Sequence of chain 1.C:
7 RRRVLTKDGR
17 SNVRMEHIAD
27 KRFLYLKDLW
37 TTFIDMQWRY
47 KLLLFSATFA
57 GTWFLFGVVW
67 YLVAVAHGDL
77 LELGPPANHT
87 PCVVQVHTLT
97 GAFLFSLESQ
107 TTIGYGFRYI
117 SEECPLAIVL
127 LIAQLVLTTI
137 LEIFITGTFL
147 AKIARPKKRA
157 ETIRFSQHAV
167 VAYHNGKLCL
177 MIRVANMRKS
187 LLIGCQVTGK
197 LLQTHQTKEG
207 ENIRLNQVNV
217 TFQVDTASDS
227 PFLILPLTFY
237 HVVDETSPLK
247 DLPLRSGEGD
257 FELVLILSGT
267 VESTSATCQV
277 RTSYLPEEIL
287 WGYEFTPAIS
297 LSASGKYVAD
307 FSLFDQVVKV

Binding-site contacts:
Ligand atom C6 contacts residue GLN43 of chain 1.C at 4.2 Å.
Ligand atom O51 contacts residue ARG151 of chain 1.C at 2.4 Å (salt-bridge).
Ligand atom O52 contacts residue LYS153 of chain 1.C at 4.1 Å.
Ligand atom O12 contacts residue ARG45 of chain 1.C at 2.8 Å (salt-bridge).
Ligand atom O1 contacts residue GLN43 of chain 1.C at 3.6 Å.
Ligand atom O6 contacts residue MET42 of chain 1.C at 4.1 Å.
Ligand atom O41 contacts residue ARG16 of chain 1.C at 4.2 Å.
Ligand atom O1B contacts residue TRP44 of chain 1.C at 3.7 Å.
Ligand atom P4 contacts residue ARG16 of chain 1.C at 3.2 Å.
Ligand atom O53 contacts residue ARG151 of chain 1.C at 3.1 Å (salt-bridge).
Ligand atom O6 contacts residue TRP44 of chain 1.C at 3.3 Å (h-bond).
Ligand atom O43 contacts residue ARG16 of chain 1.C at 2.9 Å (salt-bridge).
Ligand atom P1 contacts residue GLN43 of chain 1.C at 4.0 Å.
Ligand atom P1 contacts residue ARG45 of chain 1.C at 4.2 Å.
Ligand atom P1 contacts residue TRP44 of chain 1.C at 4.2 Å.
Ligand atom C2C contacts residue TRP44 of chain 1.C at 3.9 Å (hydrophobic).
Ligand atom P5 contacts residue ARG151 of chain 1.C at 3.3 Å.
Ligand atom O53 contacts residue LYS148 of chain 1.C at 3.0 Å (salt-bridge).
Ligand atom O6 contacts residue GLN43 of chain 1.C at 3.6 Å.
Ligand atom O13 contacts residue TRP44 of chain 1.C at 3.4 Å.
Ligand atom C2A contacts residue ARG45 of chain 1.C at 4.2 Å.
Ligand atom O1 contacts residue TRP44 of chain 1.C at 3.7 Å.
Ligand atom O13 contacts residue ARG45 of chain 1.C at 3.8 Å.
Ligand atom C1 contacts residue TRP44 of chain 1.C at 4.4 Å (hydrophobic).
Ligand atom O11 contacts residue ARG45 of chain 1.C at 4.3 Å.
Ligand atom O42 contacts residue ARG16 of chain 1.C at 2.3 Å (salt-bridge).
Ligand atom O52 contacts residue LYS154 of chain 1.C at 4.2 Å.
Ligand atom C3C contacts residue TRP44 of chain 1.C at 3.9 Å (hydrophobic).
Ligand atom O12 contacts residue GLN43 of chain 1.C at 3.1 Å (h-bond).
Ligand atom C2B contacts residue TRP44 of chain 1.C at 3.4 Å (hydrophobic).
Ligand atom O53 contacts residue MET42 of chain 1.C at 4.0 Å.
Ligand atom O3C contacts residue TRP44 of chain 1.C at 3.6 Å.
Ligand atom C1B contacts residue TRP44 of chain 1.C at 3.6 Å (hydrophobic).
Ligand atom P5 contacts residue LYS153 of chain 1.C at 3.9 Å.
Ligand atom C6 contacts residue TRP44 of chain 1.C at 4.3 Å (hydrophobic).
Ligand atom C1C contacts residue TRP44 of chain 1.C at 4.1 Å (hydrophobic).
Ligand atom O2 contacts residue GLN43 of chain 1.C at 4.0 Å.
Ligand atom O51 contacts residue LYS153 of chain 1.C at 2.5 Å (salt-bridge).
Ligand atom O4 contacts residue ARG16 of chain 1.C at 4.3 Å.
Ligand atom O52 contacts residue ARG151 of chain 1.C at 3.7 Å.

A small-molecule ligand and the protein it binds are described below.
Small molecule (SMILES): CCCCCCCC(=O)OC[C@H](COP(=O)(O)O[C@@H]1[C@H](O)[C@H](O)[C@@H](OP(=O)(O)O)[C@H](OP(=O)(O)O)[C@H]1O)OC(=O)CCCCCCC